A protein and the small-molecule ligand that binds it are described below.
Small molecule (SMILES): C[C@]1(O)[C@@H](CCCCl)C(=O)N[C@]1(C=O)[C@@H](O)[C@@H]1C=CCCC1

Sequence of chain 1.BA:
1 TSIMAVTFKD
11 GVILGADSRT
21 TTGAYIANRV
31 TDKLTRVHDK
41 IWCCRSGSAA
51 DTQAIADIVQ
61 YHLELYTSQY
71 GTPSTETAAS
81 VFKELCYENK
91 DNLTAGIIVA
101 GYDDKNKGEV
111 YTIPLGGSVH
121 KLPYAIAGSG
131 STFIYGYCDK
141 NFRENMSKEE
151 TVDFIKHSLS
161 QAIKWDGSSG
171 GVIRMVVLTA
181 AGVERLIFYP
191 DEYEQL

Binding-site contacts:
Ligand atom O5 contacts residue SER168 of chain 1.BA at 3.7 Å.
Ligand atom C9 contacts residue LYS33 of chain 1.BA at 3.8 Å.
Ligand atom C11 contacts residue GLY47 of chain 1.BA at 3.5 Å.
Ligand atom O5 contacts residue THR1 of chain 1.BA at 2.9 Å (h-bond).
Ligand atom C8 contacts residue ARG19 of chain 1.BA at 3.9 Å.
Ligand atom O17 contacts residue THR1 of chain 1.BA at 2.3 Å (h-bond).
Ligand atom C2 contacts residue THR21 of chain 1.BA at 3.2 Å.
Ligand atom C10 contacts residue THR1 of chain 1.BA at 4.0 Å.
Ligand atom C6 contacts residue THR21 of chain 1.BA at 3.2 Å.
Ligand atom C12 contacts residue THR52 of chain 1.BA at 3.8 Å.
Ligand atom C7 contacts residue GLY47 of chain 1.BA at 3.9 Å.
Ligand atom C8 contacts residue LYS33 of chain 1.BA at 4.0 Å.
Ligand atom O17 contacts residue SER46 of chain 1.BA at 3.7 Å.
Ligand atom C4 contacts residue THR1 of chain 1.BA at 2.9 Å.
Ligand atom C21 contacts residue SER168 of chain 1.BA at 3.7 Å.
Ligand atom N18 contacts residue GLY47 of chain 1.BA at 2.8 Å (h-bond).
Ligand atom C6 contacts residue SER168 of chain 1.BA at 3.2 Å.
Ligand atom C6 contacts residue THR1 of chain 1.BA at 3.1 Å.
Ligand atom C11 contacts residue ARG45 of chain 1.BA at 3.6 Å.
Ligand atom C14 contacts residue THR20 of chain 1.BA at 3.8 Å.
Ligand atom N18 contacts residue THR1 of chain 1.BA at 3.6 Å.
Ligand atom C11 contacts residue SER46 of chain 1.BA at 3.9 Å.
Ligand atom C12 contacts residue ALA49 of chain 1.BA at 3.8 Å (hydrophobic).
Ligand atom C13 contacts residue LYS33 of chain 1.BA at 3.8 Å.
Ligand atom O15 contacts residue THR20 of chain 1.BA at 3.7 Å.
Ligand atom C14 contacts residue LYS33 of chain 1.BA at 4.0 Å.
Ligand atom O20 contacts residue GLY47 of chain 1.BA at 3.5 Å (h-bond).
Ligand atom C16 contacts residue THR1 of chain 1.BA at 1.4 Å.
Ligand atom C13 contacts residue ARG45 of chain 1.BA at 3.9 Å.
Ligand atom O17 contacts residue GLY47 of chain 1.BA at 3.1 Å (h-bond).
Ligand atom C11 contacts residue THR52 of chain 1.BA at 3.9 Å.
Ligand atom C9 contacts residue THR1 of chain 1.BA at 3.5 Å.
Ligand atom CL contacts residue GLY23 of chain 1.BA at 3.6 Å.
Ligand atom C12 contacts residue ARG45 of chain 1.BA at 3.3 Å.
Ligand atom C3 contacts residue THR21 of chain 1.BA at 3.8 Å.
Ligand atom C10 contacts residue GLY47 of chain 1.BA at 3.0 Å.
Ligand atom C19 contacts residue GLY47 of chain 1.BA at 3.5 Å.
Ligand atom C7 contacts residue THR1 of chain 1.BA at 2.4 Å.
Ligand atom C8 contacts residue THR1 of chain 1.BA at 3.1 Å.
Ligand atom C6 contacts residue ARG19 of chain 1.BA at 3.5 Å.